Sequence of chain 1.B:
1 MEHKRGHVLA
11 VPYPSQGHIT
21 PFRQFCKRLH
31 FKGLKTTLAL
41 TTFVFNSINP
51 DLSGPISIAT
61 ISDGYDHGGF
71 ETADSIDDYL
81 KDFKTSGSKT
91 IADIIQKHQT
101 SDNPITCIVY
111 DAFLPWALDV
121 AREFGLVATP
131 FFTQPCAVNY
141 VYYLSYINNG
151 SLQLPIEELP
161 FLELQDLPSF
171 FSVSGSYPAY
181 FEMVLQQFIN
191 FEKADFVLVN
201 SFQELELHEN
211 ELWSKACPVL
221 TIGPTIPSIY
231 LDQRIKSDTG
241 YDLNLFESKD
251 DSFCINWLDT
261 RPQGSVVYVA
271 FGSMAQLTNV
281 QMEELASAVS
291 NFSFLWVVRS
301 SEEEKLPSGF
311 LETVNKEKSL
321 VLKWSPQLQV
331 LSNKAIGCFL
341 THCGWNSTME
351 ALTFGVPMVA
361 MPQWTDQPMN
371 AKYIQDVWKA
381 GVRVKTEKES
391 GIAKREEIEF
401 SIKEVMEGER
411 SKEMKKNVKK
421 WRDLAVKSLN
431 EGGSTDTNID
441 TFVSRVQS

The protein below binds the small molecule below.
Small molecule (SMILES): O=C(O)c1ccccc1O

Binding-site contacts:
Ligand atom O1' contacts residue SER15 of chain 1.B at 3.0 Å (h-bond).
Ligand atom C3 contacts residue THR365 of chain 1.B at 4.2 Å.
Ligand atom C1' contacts residue HIS18 of chain 1.B at 3.4 Å.
Ligand atom O1' contacts residue HIS18 of chain 1.B at 3.3 Å.
Ligand atom O2' contacts residue UDP1 of chain 1.J at 3.1 Å (h-bond).
Ligand atom O2 contacts residue PHE113 of chain 1.B at 4.2 Å.
Ligand atom C1 contacts residue PHE113 of chain 1.B at 3.8 Å (hydrophobic).
Ligand atom C2 contacts residue PHE113 of chain 1.B at 3.6 Å (hydrophobic).
Ligand atom O2 contacts residue MET274 of chain 1.B at 4.4 Å.
Ligand atom C1' contacts residue SER15 of chain 1.B at 4.2 Å.
Ligand atom C1 contacts residue GLN134 of chain 1.B at 4.3 Å.
Ligand atom O2 contacts residue TYR180 of chain 1.B at 4.1 Å.
Ligand atom O1' contacts residue TYR13 of chain 1.B at 4.3 Å.
Ligand atom C6 contacts residue PHE113 of chain 1.B at 4.0 Å (hydrophobic).
Ligand atom O2' contacts residue HIS18 of chain 1.B at 3.6 Å.
Ligand atom C5 contacts residue THR365 of chain 1.B at 2.9 Å.
Ligand atom C6 contacts residue HIS18 of chain 1.B at 4.1 Å.
Ligand atom C1' contacts residue MET274 of chain 1.B at 3.9 Å (hydrophobic).
Ligand atom C6 contacts residue GLN134 of chain 1.B at 3.1 Å.
Ligand atom O2' contacts residue MET274 of chain 1.B at 4.2 Å.
Ligand atom C5 contacts residue ASP366 of chain 1.B at 4.2 Å.
Ligand atom O1' contacts residue MET274 of chain 1.B at 3.2 Å.
Ligand atom C5 contacts residue PHE113 of chain 1.B at 3.7 Å (hydrophobic).
Ligand atom C5 contacts residue GLN134 of chain 1.B at 3.0 Å.
Ligand atom C3 contacts residue PHE113 of chain 1.B at 3.6 Å (hydrophobic).
Ligand atom C6 contacts residue THR365 of chain 1.B at 4.1 Å.
Ligand atom C4 contacts residue PHE113 of chain 1.B at 3.7 Å (hydrophobic).
Ligand atom C4 contacts residue MET183 of chain 1.B at 4.5 Å (hydrophobic).
Ligand atom O1' contacts residue UDP1 of chain 1.J at 4.5 Å.
Ligand atom O2 contacts residue TYR13 of chain 1.B at 3.9 Å.
Ligand atom C1 contacts residue HIS18 of chain 1.B at 3.8 Å.
Ligand atom C3 contacts residue MET183 of chain 1.B at 4.0 Å (hydrophobic).
Ligand atom C4 contacts residue THR365 of chain 1.B at 3.0 Å.
Ligand atom C4 contacts residue GLN134 of chain 1.B at 4.1 Å.
Ligand atom C1' contacts residue UDP1 of chain 1.J at 4.1 Å.